Binding-site contacts:
Ligand atom N6 contacts residue ALA52 of chain 1.E at 3.4 Å.
Ligand atom O3G contacts residue ASN151 of chain 1.E at 3.2 Å (h-bond).
Ligand atom PB contacts residue MG1 of chain 1.S at 3.2 Å.
Ligand atom N6 contacts residue LEU153 of chain 1.E at 3.6 Å.
Ligand atom O4' contacts residue VAL35 of chain 1.E at 3.5 Å.
Ligand atom O1G contacts residue MG1 of chain 1.S at 3.2 Å.
Ligand atom N3B contacts residue GLY30 of chain 1.E at 3.7 Å.
Ligand atom O1A contacts residue VAL35 of chain 1.E at 3.4 Å.
Ligand atom O1B contacts residue ARG150 of chain 1.E at 3.7 Å.
Ligand atom N6 contacts residue GLN100 of chain 1.E at 3.0 Å (h-bond).
Ligand atom O3A contacts residue MG1 of chain 1.S at 3.6 Å.
Ligand atom O2G contacts residue ALA31 of chain 1.E at 2.8 Å (h-bond).
Ligand atom O2B contacts residue MG1 of chain 1.S at 1.8 Å.
Ligand atom O3A contacts residue SER29 of chain 1.E at 3.6 Å.
Ligand atom O1A contacts residue GLY30 of chain 1.E at 3.3 Å (h-bond).
Ligand atom O3G contacts residue ARG150 of chain 1.E at 3.0 Å (salt-bridge).
Ligand atom N7 contacts residue JBJ1 of chain 1.U at 3.6 Å.
Ligand atom O3G contacts residue ASP146 of chain 1.E at 2.5 Å (salt-bridge).
Ligand atom PG contacts residue ASP146 of chain 1.E at 3.4 Å.
Ligand atom C6 contacts residue ALA52 of chain 1.E at 3.7 Å (hydrophobic).
Ligand atom N1 contacts residue MET102 of chain 1.E at 3.0 Å (h-bond).
Ligand atom C5' contacts residue GLY28 of chain 1.E at 3.7 Å.
Ligand atom O3A contacts residue GLY30 of chain 1.E at 3.4 Å.
Ligand atom C8 contacts residue VAL35 of chain 1.E at 3.8 Å (hydrophobic).
Ligand atom C2 contacts residue MET102 of chain 1.E at 3.3 Å (hydrophobic).
Ligand atom C2 contacts residue LEU101 of chain 1.E at 3.7 Å (hydrophobic).
Ligand atom O1A contacts residue LYS54 of chain 1.E at 3.7 Å.
Ligand atom O1A contacts residue GLY33 of chain 1.E at 3.4 Å (h-bond).
Ligand atom N1 contacts residue LEU101 of chain 1.E at 3.6 Å.
Ligand atom O2A contacts residue LYS54 of chain 1.E at 2.9 Å (salt-bridge).
Ligand atom O5' contacts residue VAL35 of chain 1.E at 3.2 Å.
Ligand atom O1A contacts residue SER29 of chain 1.E at 3.7 Å.
Ligand atom O2A contacts residue MG1 of chain 1.S at 2.1 Å.
Ligand atom O2B contacts residue ASN151 of chain 1.E at 3.0 Å (h-bond).
Ligand atom N3B contacts residue ARG150 of chain 1.E at 3.5 Å (salt-bridge).
Ligand atom N6 contacts residue MET99 of chain 1.E at 3.6 Å (h-bond).
Ligand atom O2G contacts residue GLY30 of chain 1.E at 3.7 Å.
Ligand atom PA contacts residue MG1 of chain 1.S at 3.4 Å.
Ligand atom C5' contacts residue VAL35 of chain 1.E at 3.7 Å (hydrophobic).
Ligand atom O2A contacts residue ASP164 of chain 1.E at 2.8 Å (salt-bridge).

This small molecule binds to this protein.
Small molecule (SMILES): Nc1ncnc2c1ncn2[C@@H]1O[C@H](CO[P](=O)(O)O[P](=O)(O)NP(=O)(O)O)[C@@H](O)[C@H]1O

Sequence of chain 1.E:
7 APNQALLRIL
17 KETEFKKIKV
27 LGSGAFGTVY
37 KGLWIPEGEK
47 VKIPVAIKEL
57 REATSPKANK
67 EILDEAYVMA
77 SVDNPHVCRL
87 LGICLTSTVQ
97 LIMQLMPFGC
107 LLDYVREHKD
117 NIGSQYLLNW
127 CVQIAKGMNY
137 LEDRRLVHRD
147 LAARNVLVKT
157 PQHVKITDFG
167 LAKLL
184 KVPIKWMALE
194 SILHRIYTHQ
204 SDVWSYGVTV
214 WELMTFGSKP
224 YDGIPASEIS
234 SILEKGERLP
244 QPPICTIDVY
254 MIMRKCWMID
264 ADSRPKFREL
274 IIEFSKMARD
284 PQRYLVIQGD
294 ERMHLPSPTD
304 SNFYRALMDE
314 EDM